Binding-site contacts:
Ligand atom O5 contacts residue TYR1 of chain 1.A at 3.1 Å.
Ligand atom C2 contacts residue SER32 of chain 1.E at 4.0 Å.
Ligand atom O4 contacts residue GLY33 of chain 1.E at 4.1 Å.
Ligand atom C1 contacts residue ASN219 of chain 1.A at 1.4 Å.
Ligand atom C7 contacts residue ASN219 of chain 1.A at 3.4 Å.
Ligand atom C7 contacts residue SER32 of chain 1.E at 3.6 Å.
Ligand atom O7 contacts residue ASN219 of chain 1.A at 3.5 Å (h-bond).
Ligand atom C3 contacts residue GLY33 of chain 1.E at 3.8 Å.
Ligand atom C5 contacts residue TYR34 of chain 1.E at 4.1 Å (hydrophobic).
Ligand atom C7 contacts residue ILE169 of chain 1.A at 3.8 Å (hydrophobic).
Ligand atom C1 contacts residue SER32 of chain 1.E at 4.2 Å.
Ligand atom O6 contacts residue TYR1 of chain 1.A at 4.0 Å.
Ligand atom C7 contacts residue PHE56 of chain 1.E at 3.8 Å (hydrophobic).
Ligand atom N2 contacts residue SER32 of chain 1.E at 2.9 Å (h-bond).
Ligand atom O7 contacts residue ILE169 of chain 1.A at 4.1 Å.
Ligand atom O7 contacts residue PHE56 of chain 1.E at 4.4 Å.
Ligand atom C8 contacts residue ILE169 of chain 1.A at 3.5 Å (hydrophobic).
Ligand atom O5 contacts residue TYR34 of chain 1.E at 3.7 Å.
Ligand atom C6 contacts residue TYR1 of chain 1.A at 3.8 Å (hydrophobic).
Ligand atom N2 contacts residue ILE169 of chain 1.A at 4.3 Å.
Ligand atom C1 contacts residue TYR1 of chain 1.A at 4.0 Å (hydrophobic).
Ligand atom C5 contacts residue ASN219 of chain 1.A at 3.7 Å.
Ligand atom C8 contacts residue SER32 of chain 1.E at 3.4 Å.
Ligand atom O3 contacts residue PHE56 of chain 1.E at 3.9 Å.
Ligand atom O3 contacts residue GLY33 of chain 1.E at 3.9 Å.
Ligand atom N2 contacts residue PHE56 of chain 1.E at 4.3 Å.
Ligand atom C4 contacts residue ASN219 of chain 1.A at 4.2 Å.
Ligand atom C2 contacts residue PHE56 of chain 1.E at 4.3 Å (hydrophobic).
Ligand atom O7 contacts residue ASN57 of chain 1.E at 4.2 Å.
Ligand atom C8 contacts residue ASN57 of chain 1.E at 4.4 Å.
Ligand atom C3 contacts residue SER32 of chain 1.E at 4.4 Å.
Ligand atom C3 contacts residue ASN219 of chain 1.A at 3.7 Å.
Ligand atom N2 contacts residue GLY33 of chain 1.E at 3.9 Å.
Ligand atom N2 contacts residue ASN219 of chain 1.A at 2.9 Å (h-bond).
Ligand atom C1 contacts residue TYR34 of chain 1.E at 4.0 Å (hydrophobic).
Ligand atom O5 contacts residue ASN219 of chain 1.A at 2.3 Å (h-bond).
Ligand atom C8 contacts residue GLY33 of chain 1.E at 4.4 Å.
Ligand atom C5 contacts residue TYR1 of chain 1.A at 4.1 Å (hydrophobic).
Ligand atom C8 contacts residue PHE56 of chain 1.E at 3.2 Å (hydrophobic).
Ligand atom C2 contacts residue ASN219 of chain 1.A at 2.4 Å.

Sequence of chain 1.E:
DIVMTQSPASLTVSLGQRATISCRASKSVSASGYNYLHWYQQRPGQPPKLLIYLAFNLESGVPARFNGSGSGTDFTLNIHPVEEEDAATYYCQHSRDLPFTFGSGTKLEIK

The protein below binds the small molecule below.
Small molecule (SMILES): CC(=O)N[C@H]1[C@H](O[C@H]2[C@H](O)[C@@H](NC(C)=O)CO[C@@H]2CO)O[C@H](CO)[C@@H](O)[C@@H]1O

Sequence of chain 1.A:
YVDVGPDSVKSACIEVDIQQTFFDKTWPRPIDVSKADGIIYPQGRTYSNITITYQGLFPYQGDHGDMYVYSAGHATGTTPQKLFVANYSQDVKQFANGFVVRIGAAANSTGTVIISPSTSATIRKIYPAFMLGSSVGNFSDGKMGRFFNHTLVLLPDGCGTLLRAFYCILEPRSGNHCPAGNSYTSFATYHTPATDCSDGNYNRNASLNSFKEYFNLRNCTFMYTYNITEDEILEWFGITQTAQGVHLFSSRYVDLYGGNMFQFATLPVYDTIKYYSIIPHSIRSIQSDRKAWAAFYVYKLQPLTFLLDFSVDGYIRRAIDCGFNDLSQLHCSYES